Binding-site contacts:
Ligand atom C27 contacts residue ASP124 of chain 1.V at 3.3 Å.
Ligand atom B2 contacts residue THR1 of chain 1.BA at 1.5 Å.
Ligand atom O15 contacts residue THR21 of chain 1.BA at 2.8 Å (h-bond).
Ligand atom O4 contacts residue LYS33 of chain 1.BA at 3.7 Å.
Ligand atom C14 contacts residue GLY47 of chain 1.BA at 3.5 Å.
Ligand atom C1 contacts residue THR1 of chain 1.BA at 2.6 Å.
Ligand atom C12 contacts residue ALA49 of chain 1.BA at 3.6 Å (hydrophobic).
Ligand atom C33 contacts residue ALA49 of chain 1.BA at 3.4 Å (hydrophobic).
Ligand atom C21 contacts residue GLY47 of chain 1.BA at 3.4 Å.
Ligand atom C30 contacts residue ALA27 of chain 1.BA at 3.7 Å (hydrophobic).
Ligand atom N6 contacts residue GLY47 of chain 1.BA at 2.9 Å (h-bond).
Ligand atom C5 contacts residue THR1 of chain 1.BA at 2.9 Å.
Ligand atom C11 contacts residue ALA49 of chain 1.BA at 3.6 Å (hydrophobic).
Ligand atom C10 contacts residue CYS31 of chain 1.BA at 3.9 Å (hydrophobic).
Ligand atom O4 contacts residue GLY168 of chain 1.BA at 3.0 Å (h-bond).
Ligand atom C11 contacts residue CYS31 of chain 1.BA at 3.5 Å (hydrophobic).
Ligand atom O15 contacts residue ALA20 of chain 1.BA at 3.1 Å.
Ligand atom C27 contacts residue ALA49 of chain 1.BA at 3.9 Å (hydrophobic).
Ligand atom C25 contacts residue THR21 of chain 1.BA at 3.7 Å.
Ligand atom N28 contacts residue ASP124 of chain 1.V at 3.6 Å.
Ligand atom C33 contacts residue GLU53 of chain 1.BA at 3.7 Å.
Ligand atom C18 contacts residue ALA49 of chain 1.BA at 3.6 Å (hydrophobic).
Ligand atom C11 contacts residue ALA20 of chain 1.BA at 3.7 Å (hydrophobic).
Ligand atom C32 contacts residue GLU32 of chain 1.BA at 3.6 Å.
Ligand atom N16 contacts residue THR21 of chain 1.BA at 3.1 Å (h-bond).
Ligand atom N6 contacts residue THR1 of chain 1.BA at 3.7 Å.
Ligand atom C17 contacts residue THR21 of chain 1.BA at 3.3 Å.
Ligand atom O4 contacts residue THR21 of chain 1.BA at 3.8 Å.
Ligand atom C13 contacts residue GLY47 of chain 1.BA at 3.7 Å.
Ligand atom C32 contacts residue HIS35 of chain 1.BA at 3.5 Å.
Ligand atom N31 contacts residue THR21 of chain 1.BA at 3.7 Å.
Ligand atom C14 contacts residue THR21 of chain 1.BA at 3.7 Å.
Ligand atom O3 contacts residue THR1 of chain 1.BA at 2.1 Å (h-bond).
Ligand atom C33 contacts residue HIS35 of chain 1.BA at 3.4 Å.
Ligand atom O4 contacts residue THR1 of chain 1.BA at 2.6 Å (h-bond).
Ligand atom O4 contacts residue ARG19 of chain 1.BA at 3.2 Å (salt-bridge).
Ligand atom B2 contacts residue LYS33 of chain 1.BA at 3.6 Å.
Ligand atom C10 contacts residue ALA49 of chain 1.BA at 3.8 Å (hydrophobic).
Ligand atom C12 contacts residue ALA20 of chain 1.BA at 3.8 Å (hydrophobic).
Ligand atom O26 contacts residue ALA49 of chain 1.BA at 3.0 Å (h-bond).

Sequence of chain 1.BA:
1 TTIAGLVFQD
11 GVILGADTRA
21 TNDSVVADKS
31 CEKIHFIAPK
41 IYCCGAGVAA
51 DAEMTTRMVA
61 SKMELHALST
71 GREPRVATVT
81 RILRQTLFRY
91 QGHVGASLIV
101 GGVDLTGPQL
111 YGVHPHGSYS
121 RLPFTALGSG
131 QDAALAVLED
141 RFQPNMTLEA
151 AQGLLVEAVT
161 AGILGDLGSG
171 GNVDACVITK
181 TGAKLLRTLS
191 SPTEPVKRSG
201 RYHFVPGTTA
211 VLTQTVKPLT

Sequence of chain 1.V:
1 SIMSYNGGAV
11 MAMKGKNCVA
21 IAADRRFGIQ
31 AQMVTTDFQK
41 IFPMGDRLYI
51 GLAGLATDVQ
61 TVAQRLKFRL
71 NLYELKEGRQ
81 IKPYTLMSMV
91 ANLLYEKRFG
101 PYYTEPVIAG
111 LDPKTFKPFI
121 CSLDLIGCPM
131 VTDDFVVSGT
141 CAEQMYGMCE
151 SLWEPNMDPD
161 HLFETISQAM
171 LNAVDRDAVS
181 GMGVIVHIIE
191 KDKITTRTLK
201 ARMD

This protein binds this small molecule.
Small molecule (SMILES): CCc1cccc(C[C@H](NC(=O)[C@H](Cc2ccccc2)NC(=O)c2cnccn2)B(O)O)c1